Binding-site contacts:
Ligand atom C2 contacts residue ASN799 of chain 1.B at 2.5 Å.
Ligand atom O7 contacts residue ASN799 of chain 1.B at 3.4 Å (h-bond).
Ligand atom C5 contacts residue ASN799 of chain 1.B at 3.7 Å.
Ligand atom C1 contacts residue ASN799 of chain 1.B at 1.4 Å.
Ligand atom N2 contacts residue ASN799 of chain 1.B at 2.9 Å (h-bond).
Ligand atom O5 contacts residue ASN799 of chain 1.B at 2.4 Å (h-bond).
Ligand atom C4 contacts residue ASN799 of chain 1.B at 4.2 Å.
Ligand atom C8 contacts residue ASN799 of chain 1.B at 4.3 Å.
Ligand atom C3 contacts residue ASN799 of chain 1.B at 3.8 Å.
Ligand atom O7 contacts residue ASN1159 of chain 1.B at 3.7 Å.
Ligand atom C1 contacts residue ASN1159 of chain 1.B at 4.4 Å.
Ligand atom C8 contacts residue THR798 of chain 1.B at 4.2 Å.
Ligand atom C7 contacts residue ASN799 of chain 1.B at 3.2 Å.

The protein below binds the small molecule below.
Small molecule (SMILES): CC(=O)N[C@@H]1[C@@H](O)[C@H](O)[C@@H](CO)O[C@H]1O

Sequence of chain 1.B:
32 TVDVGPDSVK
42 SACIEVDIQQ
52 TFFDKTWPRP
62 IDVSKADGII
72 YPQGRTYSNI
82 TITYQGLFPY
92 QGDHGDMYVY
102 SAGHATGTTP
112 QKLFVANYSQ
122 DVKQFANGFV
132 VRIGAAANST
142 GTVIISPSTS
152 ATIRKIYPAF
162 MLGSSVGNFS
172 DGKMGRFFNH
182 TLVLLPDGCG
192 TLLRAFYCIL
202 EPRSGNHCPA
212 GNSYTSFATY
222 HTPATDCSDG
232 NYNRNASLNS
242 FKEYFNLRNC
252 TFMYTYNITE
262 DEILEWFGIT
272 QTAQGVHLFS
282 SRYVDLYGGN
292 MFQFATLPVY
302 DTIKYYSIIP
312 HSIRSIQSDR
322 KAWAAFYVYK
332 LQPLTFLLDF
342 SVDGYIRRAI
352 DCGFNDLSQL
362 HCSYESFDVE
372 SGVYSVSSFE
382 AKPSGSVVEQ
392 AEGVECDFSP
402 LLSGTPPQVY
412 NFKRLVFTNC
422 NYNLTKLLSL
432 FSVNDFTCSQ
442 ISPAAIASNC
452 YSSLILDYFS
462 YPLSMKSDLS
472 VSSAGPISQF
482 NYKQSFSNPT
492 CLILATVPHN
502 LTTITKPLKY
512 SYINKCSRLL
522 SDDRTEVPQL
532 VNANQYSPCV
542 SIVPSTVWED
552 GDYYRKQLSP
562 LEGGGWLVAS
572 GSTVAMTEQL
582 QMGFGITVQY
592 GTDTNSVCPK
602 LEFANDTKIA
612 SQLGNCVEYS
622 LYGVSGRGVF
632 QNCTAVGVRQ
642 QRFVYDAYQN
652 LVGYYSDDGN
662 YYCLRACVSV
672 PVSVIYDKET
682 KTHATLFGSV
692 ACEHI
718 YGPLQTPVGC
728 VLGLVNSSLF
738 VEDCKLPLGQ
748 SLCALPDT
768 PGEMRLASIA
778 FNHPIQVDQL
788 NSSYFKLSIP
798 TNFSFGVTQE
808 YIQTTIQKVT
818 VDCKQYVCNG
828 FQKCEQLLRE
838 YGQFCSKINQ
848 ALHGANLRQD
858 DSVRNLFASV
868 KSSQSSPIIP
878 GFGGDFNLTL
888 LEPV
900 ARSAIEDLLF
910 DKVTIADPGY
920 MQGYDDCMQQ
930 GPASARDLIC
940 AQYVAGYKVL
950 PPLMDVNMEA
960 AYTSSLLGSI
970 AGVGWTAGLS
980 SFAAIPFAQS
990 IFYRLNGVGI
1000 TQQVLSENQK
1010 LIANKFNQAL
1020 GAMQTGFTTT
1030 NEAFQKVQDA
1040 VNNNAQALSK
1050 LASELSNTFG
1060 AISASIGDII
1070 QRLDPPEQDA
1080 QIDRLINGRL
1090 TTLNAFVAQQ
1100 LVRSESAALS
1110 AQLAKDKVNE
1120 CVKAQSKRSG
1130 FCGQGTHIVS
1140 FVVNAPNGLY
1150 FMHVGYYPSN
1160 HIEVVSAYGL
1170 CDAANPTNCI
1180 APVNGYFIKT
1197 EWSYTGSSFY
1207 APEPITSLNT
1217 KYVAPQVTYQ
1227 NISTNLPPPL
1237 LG